Sequence of chain 1.A:
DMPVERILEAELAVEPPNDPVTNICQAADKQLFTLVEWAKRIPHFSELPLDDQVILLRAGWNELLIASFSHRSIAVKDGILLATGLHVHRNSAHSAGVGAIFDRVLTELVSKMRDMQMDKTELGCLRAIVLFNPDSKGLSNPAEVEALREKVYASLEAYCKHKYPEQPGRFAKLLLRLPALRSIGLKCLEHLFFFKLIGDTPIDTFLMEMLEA

A protein and the small-molecule ligand that binds it are described below.
Small molecule (SMILES): O=C(O)/C=C/c1ccc(O)c(-c2cccc(Cc3ccccc3)c2)c1

Binding-site contacts:
Ligand atom C21 contacts residue LEU81 of chain 1.A at 3.9 Å (hydrophobic).
Ligand atom C16 contacts residue CYS204 of chain 1.A at 3.9 Å (hydrophobic).
Ligand atom O contacts residue ALA43 of chain 1.A at 3.4 Å.
Ligand atom O1 contacts residue ALA99 of chain 1.A at 3.2 Å.
Ligand atom C18 contacts residue ILE40 of chain 1.A at 3.5 Å (hydrophobic).
Ligand atom C contacts residue ALA43 of chain 1.A at 3.7 Å (hydrophobic).
Ligand atom C3 contacts residue PHE85 of chain 1.A at 3.7 Å (hydrophobic).
Ligand atom O contacts residue PHE85 of chain 1.A at 3.8 Å.
Ligand atom C15 contacts residue VAL114 of chain 1.A at 3.7 Å (hydrophobic).
Ligand atom C contacts residue ARG88 of chain 1.A at 3.6 Å.
Ligand atom C4 contacts residue PHE85 of chain 1.A at 3.7 Å (hydrophobic).
Ligand atom O1 contacts residue GLN47 of chain 1.A at 3.0 Å.
Ligand atom C5 contacts residue ILE40 of chain 1.A at 3.9 Å (hydrophobic).
Ligand atom C20 contacts residue ASN78 of chain 1.A at 3.5 Å.
Ligand atom C19 contacts residue ASN78 of chain 1.A at 3.7 Å.
Ligand atom C7 contacts residue CYS204 of chain 1.A at 3.9 Å (hydrophobic).
Ligand atom C14 contacts residue VAL114 of chain 1.A at 3.7 Å (hydrophobic).
Ligand atom C10 contacts residue ILE40 of chain 1.A at 3.9 Å (hydrophobic).
Ligand atom C18 contacts residue CYS204 of chain 1.A at 3.9 Å (hydrophobic).
Ligand atom O contacts residue ALA99 of chain 1.A at 2.8 Å (h-bond).
Ligand atom C8 contacts residue CYS204 of chain 1.A at 3.8 Å (hydrophobic).
Ligand atom O2 contacts residue ASN78 of chain 1.A at 2.9 Å (h-bond).
Ligand atom O2 contacts residue CYS204 of chain 1.A at 3.5 Å.
Ligand atom C14 contacts residue PHE118 of chain 1.A at 3.6 Å (hydrophobic).
Ligand atom C6 contacts residue ILE40 of chain 1.A at 3.7 Å (hydrophobic).
Ligand atom C2 contacts residue PHE85 of chain 1.A at 3.5 Å (hydrophobic).
Ligand atom O contacts residue LEU98 of chain 1.A at 3.3 Å.
Ligand atom C11 contacts residue ILE96 of chain 1.A at 3.6 Å (hydrophobic).
Ligand atom O1 contacts residue ARG88 of chain 1.A at 3.2 Å (salt-bridge).
Ligand atom O2 contacts residue LEU208 of chain 1.A at 3.5 Å.
Ligand atom C4 contacts residue ILE40 of chain 1.A at 3.8 Å (hydrophobic).
Ligand atom C11 contacts residue ILE40 of chain 1.A at 3.8 Å (hydrophobic).
Ligand atom C12 contacts residue LEU98 of chain 1.A at 3.8 Å (hydrophobic).
Ligand atom C1 contacts residue PHE85 of chain 1.A at 3.7 Å (hydrophobic).
Ligand atom C contacts residue ALA99 of chain 1.A at 3.6 Å (hydrophobic).
Ligand atom C contacts residue PHE85 of chain 1.A at 3.9 Å (hydrophobic).
Ligand atom C17 contacts residue CYS204 of chain 1.A at 3.8 Å (hydrophobic).
Ligand atom O contacts residue ARG88 of chain 1.A at 3.2 Å (salt-bridge).
Ligand atom C12 contacts residue ILE96 of chain 1.A at 3.7 Å (hydrophobic).
Ligand atom C13 contacts residue VAL104 of chain 1.A at 3.5 Å (hydrophobic).